This small molecule binds to this protein.
Small molecule (SMILES): O=P(O)(O)OCCCc1c[nH]c2ccccc12

Sequence of chain 1.A:
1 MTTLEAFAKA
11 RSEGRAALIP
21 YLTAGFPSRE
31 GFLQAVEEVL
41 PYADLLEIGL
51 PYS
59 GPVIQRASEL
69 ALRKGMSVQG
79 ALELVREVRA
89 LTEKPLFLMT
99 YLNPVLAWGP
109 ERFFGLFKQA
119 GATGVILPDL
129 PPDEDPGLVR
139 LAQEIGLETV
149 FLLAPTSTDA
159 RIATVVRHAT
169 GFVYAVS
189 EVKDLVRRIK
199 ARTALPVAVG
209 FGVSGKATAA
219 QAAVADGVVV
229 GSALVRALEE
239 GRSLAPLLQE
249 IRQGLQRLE

Binding-site contacts:
Ligand atom C2' contacts residue VAL227 of chain 1.A at 4.3 Å (hydrophobic).
Ligand atom C2' contacts residue TYR21 of chain 1.A at 3.7 Å (hydrophobic).
Ligand atom C2' contacts residue TYR172 of chain 1.A at 4.3 Å (hydrophobic).
Ligand atom O4P contacts residue ILE62 of chain 1.A at 4.1 Å.
Ligand atom C2 contacts residue TYR21 of chain 1.A at 3.5 Å (hydrophobic).
Ligand atom O2P contacts residue SER230 of chain 1.A at 3.4 Å (h-bond).
Ligand atom O2P contacts residue GLY210 of chain 1.A at 4.0 Å.
Ligand atom O4P contacts residue SER230 of chain 1.A at 3.6 Å.
Ligand atom C2 contacts residue ILE62 of chain 1.A at 3.9 Å (hydrophobic).
Ligand atom N1 contacts residue ILE62 of chain 1.A at 3.9 Å.
Ligand atom O2P contacts residue VAL228 of chain 1.A at 3.8 Å.
Ligand atom O3P contacts residue GLY208 of chain 1.A at 3.6 Å.
Ligand atom C4 contacts residue TYR172 of chain 1.A at 3.6 Å (hydrophobic).
Ligand atom C2 contacts residue MET97 of chain 1.A at 3.8 Å (hydrophobic).
Ligand atom O3P contacts residue GLY210 of chain 1.A at 3.0 Å (h-bond).
Ligand atom C3' contacts residue TYR21 of chain 1.A at 4.0 Å (hydrophobic).
Ligand atom O1P contacts residue SER230 of chain 1.A at 2.7 Å (h-bond).
Ligand atom O1P contacts residue GLY210 of chain 1.A at 3.3 Å.
Ligand atom P contacts residue GLY210 of chain 1.A at 3.6 Å.
Ligand atom N1 contacts residue TYR21 of chain 1.A at 4.2 Å.
Ligand atom C1' contacts residue VAL227 of chain 1.A at 3.9 Å (hydrophobic).
Ligand atom C5 contacts residue LEU150 of chain 1.A at 3.7 Å (hydrophobic).
Ligand atom C1' contacts residue GLY229 of chain 1.A at 3.8 Å.
Ligand atom C4 contacts residue VAL174 of chain 1.A at 4.3 Å (hydrophobic).
Ligand atom O3P contacts residue PHE209 of chain 1.A at 3.5 Å (h-bond).
Ligand atom O4P contacts residue GLY229 of chain 1.A at 3.7 Å.
Ligand atom C6 contacts residue LEU150 of chain 1.A at 4.3 Å (hydrophobic).
Ligand atom C5 contacts residue VAL174 of chain 1.A at 4.2 Å (hydrophobic).
Ligand atom P contacts residue GLY229 of chain 1.A at 3.9 Å.
Ligand atom C7 contacts residue TYR99 of chain 1.A at 3.4 Å (hydrophobic).
Ligand atom P contacts residue SER230 of chain 1.A at 3.7 Å.
Ligand atom C6 contacts residue TYR99 of chain 1.A at 4.2 Å (hydrophobic).
Ligand atom O2P contacts residue VAL227 of chain 1.A at 3.8 Å.
Ligand atom C3' contacts residue TYR172 of chain 1.A at 3.5 Å (hydrophobic).
Ligand atom N1 contacts residue MET97 of chain 1.A at 3.3 Å.
Ligand atom C1' contacts residue TYR172 of chain 1.A at 3.9 Å (hydrophobic).
Ligand atom C8 contacts residue MET97 of chain 1.A at 4.0 Å (hydrophobic).
Ligand atom C2' contacts residue GLY229 of chain 1.A at 4.1 Å.
Ligand atom O2P contacts residue GLY229 of chain 1.A at 2.8 Å (h-bond).
Ligand atom C2' contacts residue ILE62 of chain 1.A at 4.0 Å (hydrophobic).